Sequence of chain 1.A:
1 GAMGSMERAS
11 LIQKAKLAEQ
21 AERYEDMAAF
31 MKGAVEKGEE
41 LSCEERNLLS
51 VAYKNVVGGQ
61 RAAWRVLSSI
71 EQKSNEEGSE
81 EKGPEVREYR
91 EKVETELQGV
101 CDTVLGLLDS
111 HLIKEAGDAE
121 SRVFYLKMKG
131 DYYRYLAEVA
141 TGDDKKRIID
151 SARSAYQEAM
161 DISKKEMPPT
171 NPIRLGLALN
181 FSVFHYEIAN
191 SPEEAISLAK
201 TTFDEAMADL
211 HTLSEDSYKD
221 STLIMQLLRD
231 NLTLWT

Binding-site contacts:
Ligand atom OG contacts residue LYS127 of chain 1.A at 3.0 Å (salt-bridge).
Ligand atom CB contacts residue ASN47 of chain 1.A at 3.6 Å.
Ligand atom OG contacts residue ASN180 of chain 1.A at 3.1 Å (h-bond).
Ligand atom CG contacts residue VAL51 of chain 1.A at 3.7 Å (hydrophobic).
Ligand atom CG contacts residue LYS54 of chain 1.A at 3.6 Å.
Ligand atom O1P contacts residue ARG134 of chain 1.A at 2.8 Å (salt-bridge).
Ligand atom CB contacts residue ASN180 of chain 1.A at 3.3 Å.
Ligand atom O contacts residue LEU179 of chain 1.A at 3.7 Å.
Ligand atom CG contacts residue SER50 of chain 1.A at 3.5 Å.
Ligand atom C contacts residue ASN47 of chain 1.A at 3.7 Å.
Ligand atom ND1 contacts residue ASN231 of chain 1.A at 3.2 Å (h-bond).
Ligand atom CB contacts residue ASN180 of chain 1.A at 3.5 Å.
Ligand atom CB contacts residue GLU187 of chain 1.A at 3.6 Å.
Ligand atom N contacts residue ASN180 of chain 1.A at 2.8 Å (h-bond).
Ligand atom O contacts residue LYS54 of chain 1.A at 2.9 Å (salt-bridge).
Ligand atom O contacts residue VAL183 of chain 1.A at 3.4 Å.
Ligand atom C contacts residue ASN180 of chain 1.A at 3.5 Å.
Ligand atom O3P contacts residue TYR135 of chain 1.A at 2.6 Å (h-bond).
Ligand atom CA contacts residue ASN180 of chain 1.A at 3.4 Å.
Ligand atom CA contacts residue LEU179 of chain 1.A at 3.7 Å (hydrophobic).
Ligand atom CB contacts residue TRP235 of chain 1.A at 3.6 Å (hydrophobic).
Ligand atom CD contacts residue LEU227 of chain 1.A at 3.6 Å (hydrophobic).
Ligand atom CA contacts residue ASN231 of chain 1.A at 3.5 Å.
Ligand atom CB contacts residue VAL51 of chain 1.A at 3.4 Å (hydrophobic).
Ligand atom CB contacts residue ASN231 of chain 1.A at 3.7 Å.
Ligand atom O3P contacts residue ARG134 of chain 1.A at 2.8 Å (salt-bridge).
Ligand atom CA contacts residue ASN180 of chain 1.A at 3.7 Å.
Ligand atom N contacts residue ASN47 of chain 1.A at 3.0 Å (h-bond).
Ligand atom O1P contacts residue ARG61 of chain 1.A at 2.9 Å (salt-bridge).
Ligand atom O2P contacts residue ARG61 of chain 1.A at 2.9 Å (salt-bridge).
Ligand atom P contacts residue ARG61 of chain 1.A at 3.7 Å.
Ligand atom CB contacts residue ASN231 of chain 1.A at 3.7 Å.
Ligand atom N contacts residue GLU187 of chain 1.A at 3.4 Å (salt-bridge).
Ligand atom OG contacts residue ASN47 of chain 1.A at 3.6 Å.
Ligand atom O contacts residue ASN231 of chain 1.A at 3.0 Å (h-bond).
Ligand atom CB contacts residue ASN47 of chain 1.A at 3.6 Å.
Ligand atom N contacts residue LEU179 of chain 1.A at 3.5 Å.
Ligand atom C contacts residue LEU179 of chain 1.A at 3.5 Å (hydrophobic).
Ligand atom C contacts residue ASN231 of chain 1.A at 3.7 Å.
Ligand atom N contacts residue ASN231 of chain 1.A at 2.9 Å (h-bond).

The protein below binds the small molecule below.
Small molecule (SMILES): C[C@H](N)C(=O)N[C@@H](Cc1c[nH]cn1)C(=O)N[C@@H](COP(=O)(O)O)C(=O)N[C@@H](CO)C(=O)N1CCC[C@H]1C(=O)N[C@@H](C)CC(=O)N[C@H](C=O)CO